A protein and the small-molecule ligand that binds it are described below.
Small molecule (SMILES): CC(=O)N[C@H]1[C@H](O[C@H]2[C@H](O)[C@@H](NC(C)=O)CO[C@@H]2CO)O[C@H](CO)[C@@H](O)[C@@H]1O

Sequence of chain 1.A:
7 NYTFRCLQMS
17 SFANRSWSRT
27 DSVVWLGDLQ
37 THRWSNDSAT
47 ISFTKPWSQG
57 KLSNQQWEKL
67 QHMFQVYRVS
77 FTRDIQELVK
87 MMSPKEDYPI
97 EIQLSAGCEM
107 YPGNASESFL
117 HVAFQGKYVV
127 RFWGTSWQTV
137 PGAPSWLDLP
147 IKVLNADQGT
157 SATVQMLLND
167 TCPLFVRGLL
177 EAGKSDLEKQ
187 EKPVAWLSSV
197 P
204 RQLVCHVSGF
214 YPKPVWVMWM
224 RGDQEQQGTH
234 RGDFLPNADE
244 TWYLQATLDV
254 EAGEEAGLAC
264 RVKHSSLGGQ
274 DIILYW

Binding-site contacts:
Ligand atom O7 contacts residue GLY130 of chain 1.A at 3.4 Å.
Ligand atom C4 contacts residue ASN165 of chain 1.A at 4.3 Å.
Ligand atom N2 contacts residue ASN165 of chain 1.A at 2.9 Å (h-bond).
Ligand atom C1 contacts residue GLY130 of chain 1.A at 4.0 Å.
Ligand atom N2 contacts residue GLN161 of chain 1.A at 3.3 Å (h-bond).
Ligand atom C7 contacts residue GLY130 of chain 1.A at 3.6 Å.
Ligand atom C5 contacts residue GLY130 of chain 1.A at 3.7 Å.
Ligand atom O6 contacts residue GLY130 of chain 1.A at 4.1 Å.
Ligand atom C8 contacts residue ASN165 of chain 1.A at 4.4 Å.
Ligand atom O7 contacts residue ASN165 of chain 1.A at 3.2 Å (h-bond).
Ligand atom C8 contacts residue GLY130 of chain 1.A at 4.1 Å.
Ligand atom C8 contacts residue GLN161 of chain 1.A at 3.6 Å.
Ligand atom C1 contacts residue ASN165 of chain 1.A at 1.4 Å.
Ligand atom N2 contacts residue GLY130 of chain 1.A at 4.2 Å.
Ligand atom O4 contacts residue GLY130 of chain 1.A at 3.7 Å.
Ligand atom O5 contacts residue GLY130 of chain 1.A at 4.3 Å.
Ligand atom C4 contacts residue GLY130 of chain 1.A at 4.1 Å.
Ligand atom C3 contacts residue GLN161 of chain 1.A at 4.1 Å.
Ligand atom C3 contacts residue THR131 of chain 1.A at 3.7 Å.
Ligand atom O7 contacts residue TRP129 of chain 1.A at 4.3 Å.
Ligand atom O3 contacts residue GLN161 of chain 1.A at 4.3 Å.
Ligand atom O4 contacts residue THR131 of chain 1.A at 3.6 Å.
Ligand atom C4 contacts residue THR131 of chain 1.A at 4.3 Å.
Ligand atom C5 contacts residue ASN165 of chain 1.A at 3.7 Å.
Ligand atom C3 contacts residue GLY130 of chain 1.A at 4.0 Å.
Ligand atom C3 contacts residue ASN165 of chain 1.A at 3.8 Å.
Ligand atom O6 contacts residue ASN165 of chain 1.A at 4.5 Å.
Ligand atom O3 contacts residue THR131 of chain 1.A at 3.7 Å.
Ligand atom C2 contacts residue GLN161 of chain 1.A at 4.2 Å.
Ligand atom C2 contacts residue ASN165 of chain 1.A at 2.4 Å.
Ligand atom C6 contacts residue GLY130 of chain 1.A at 4.1 Å.
Ligand atom C7 contacts residue GLN161 of chain 1.A at 4.0 Å.
Ligand atom C1 contacts residue THR131 of chain 1.A at 4.3 Å.
Ligand atom O7 contacts residue THR131 of chain 1.A at 4.5 Å.
Ligand atom C8 contacts residue TRP129 of chain 1.A at 3.6 Å (hydrophobic).
Ligand atom O5 contacts residue THR131 of chain 1.A at 4.0 Å.
Ligand atom O5 contacts residue ASN165 of chain 1.A at 2.4 Å (h-bond).
Ligand atom C7 contacts residue ASN165 of chain 1.A at 3.2 Å.